Sequence of chain 1.C:
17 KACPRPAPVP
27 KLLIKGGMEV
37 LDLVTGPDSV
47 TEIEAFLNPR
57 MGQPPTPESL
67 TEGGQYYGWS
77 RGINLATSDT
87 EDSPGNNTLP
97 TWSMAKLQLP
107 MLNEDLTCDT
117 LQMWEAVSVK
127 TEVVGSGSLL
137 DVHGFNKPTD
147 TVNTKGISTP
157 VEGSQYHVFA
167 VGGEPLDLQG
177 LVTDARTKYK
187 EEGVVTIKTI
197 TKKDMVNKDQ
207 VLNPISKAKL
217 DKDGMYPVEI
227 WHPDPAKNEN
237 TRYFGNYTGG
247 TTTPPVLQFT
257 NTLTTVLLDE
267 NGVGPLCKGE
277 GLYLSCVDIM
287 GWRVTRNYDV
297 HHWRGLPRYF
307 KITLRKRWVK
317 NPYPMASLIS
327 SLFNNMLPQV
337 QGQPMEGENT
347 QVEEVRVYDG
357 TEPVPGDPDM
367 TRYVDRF

This small molecule binds to this protein.
Small molecule (SMILES): CC(=O)N[C@H]1[C@H]([C@H](O)[C@H](O)CO)O[C@@](O[C@H]2[C@@H](O)[C@@H](CO)O[C@@H](O[C@H]3[C@H](O)[C@@H](O)[C@H](O)O[C@@H]3CO)[C@@H]2O)(C(=O)O)C[C@@H]1O

Binding-site contacts:
Ligand atom O1A contacts residue GLY78 of chain 1.C at 3.8 Å.
Ligand atom O1A contacts residue ARG77 of chain 1.C at 3.0 Å (salt-bridge).
Ligand atom C11 contacts residue TYR72 of chain 1.C at 4.3 Å (hydrophobic).
Ligand atom C4 contacts residue TYR72 of chain 1.C at 3.4 Å (hydrophobic).
Ligand atom O10 contacts residue THR291 of chain 1.C at 4.4 Å.
Ligand atom O1A contacts residue TYR72 of chain 1.C at 3.6 Å.
Ligand atom C3 contacts residue HIS298 of chain 1.C at 3.5 Å.
Ligand atom O4 contacts residue ILE79 of chain 1.C at 3.7 Å.
Ligand atom O9 contacts residue ARG77 of chain 1.C at 3.8 Å.
Ligand atom C2 contacts residue GLY78 of chain 1.C at 4.1 Å.
Ligand atom C3 contacts residue GLY78 of chain 1.C at 3.9 Å.
Ligand atom O3 contacts residue GLY78 of chain 1.C at 3.4 Å.
Ligand atom O1B contacts residue ARG77 of chain 1.C at 2.7 Å (salt-bridge).
Ligand atom O4 contacts residue THR291 of chain 1.C at 3.3 Å.
Ligand atom C4 contacts residue GLY78 of chain 1.C at 3.2 Å.
Ligand atom C1 contacts residue TYR72 of chain 1.C at 4.3 Å (hydrophobic).
Ligand atom C4 contacts residue HIS298 of chain 1.C at 3.8 Å.
Ligand atom C1 contacts residue GLY78 of chain 1.C at 4.2 Å.
Ligand atom C6 contacts residue ASN93 of chain 1.C at 3.7 Å.
Ligand atom O4 contacts residue TYR72 of chain 1.C at 3.8 Å.
Ligand atom C2 contacts residue ARG77 of chain 1.C at 4.4 Å.
Ligand atom O4 contacts residue GLY78 of chain 1.C at 3.1 Å.
Ligand atom O6 contacts residue ASN93 of chain 1.C at 3.4 Å (h-bond).
Ligand atom C3 contacts residue ARG77 of chain 1.C at 4.2 Å.
Ligand atom O4 contacts residue ASN80 of chain 1.C at 4.3 Å.
Ligand atom C5 contacts residue TYR72 of chain 1.C at 3.6 Å (hydrophobic).
Ligand atom C10 contacts residue TYR72 of chain 1.C at 4.0 Å (hydrophobic).
Ligand atom O8 contacts residue ARG77 of chain 1.C at 3.6 Å (salt-bridge).
Ligand atom N5 contacts residue TYR72 of chain 1.C at 3.1 Å (h-bond).
Ligand atom C11 contacts residue ASP85 of chain 1.D at 4.0 Å.
Ligand atom C3 contacts residue GLY78 of chain 1.C at 4.3 Å.
Ligand atom O4 contacts residue ARG289 of chain 1.C at 4.5 Å.
Ligand atom C1 contacts residue ARG77 of chain 1.C at 3.3 Å.
Ligand atom O1B contacts residue TYR72 of chain 1.C at 4.4 Å.
Ligand atom O3 contacts residue VAL296 of chain 1.C at 4.4 Å.
Ligand atom C4 contacts residue ARG77 of chain 1.C at 4.4 Å.
Ligand atom O10 contacts residue ASN293 of chain 1.C at 4.5 Å.
Ligand atom C6 contacts residue TYR72 of chain 1.C at 3.9 Å (hydrophobic).
Ligand atom O4 contacts residue HIS298 of chain 1.C at 3.2 Å (h-bond).
Ligand atom O1A contacts residue HIS298 of chain 1.C at 4.3 Å.

Sequence of chain 1.D:
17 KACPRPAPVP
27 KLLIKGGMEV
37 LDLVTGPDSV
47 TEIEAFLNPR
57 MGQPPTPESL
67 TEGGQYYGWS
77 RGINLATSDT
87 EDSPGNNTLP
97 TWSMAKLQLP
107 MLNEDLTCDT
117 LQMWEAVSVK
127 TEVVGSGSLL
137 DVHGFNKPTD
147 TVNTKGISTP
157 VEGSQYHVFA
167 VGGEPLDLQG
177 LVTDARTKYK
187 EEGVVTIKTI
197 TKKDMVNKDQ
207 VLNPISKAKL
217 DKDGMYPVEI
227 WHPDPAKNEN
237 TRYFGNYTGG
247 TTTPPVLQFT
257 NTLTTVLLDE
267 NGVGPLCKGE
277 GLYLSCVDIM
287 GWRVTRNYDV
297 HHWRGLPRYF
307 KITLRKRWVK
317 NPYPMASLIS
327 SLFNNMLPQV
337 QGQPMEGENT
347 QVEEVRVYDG